This small molecule binds to this protein.
Small molecule (SMILES): CC(=O)N[C@@H]1[C@@H](O)[C@H](O)[C@@H](CO)O[C@H]1O

Binding-site contacts:
Ligand atom O7 contacts residue GLY393 of chain 1.I at 3.5 Å.
Ligand atom N2 contacts residue ASN396 of chain 1.I at 2.9 Å (h-bond).
Ligand atom C7 contacts residue ASN396 of chain 1.I at 3.6 Å.
Ligand atom C8 contacts residue GLY393 of chain 1.I at 3.5 Å.
Ligand atom C7 contacts residue GLY393 of chain 1.I at 3.8 Å.
Ligand atom C1 contacts residue ASN396 of chain 1.I at 1.5 Å.
Ligand atom C5 contacts residue ASN396 of chain 1.I at 3.8 Å.
Ligand atom C2 contacts residue ASN396 of chain 1.I at 2.5 Å.
Ligand atom C8 contacts residue SER392 of chain 1.I at 3.2 Å.
Ligand atom O7 contacts residue ASN396 of chain 1.I at 4.0 Å.
Ligand atom C4 contacts residue ASN396 of chain 1.I at 4.3 Å.
Ligand atom C3 contacts residue ASN396 of chain 1.I at 3.9 Å.
Ligand atom O5 contacts residue ASN396 of chain 1.I at 2.5 Å (h-bond).

Sequence of chain 1.I:
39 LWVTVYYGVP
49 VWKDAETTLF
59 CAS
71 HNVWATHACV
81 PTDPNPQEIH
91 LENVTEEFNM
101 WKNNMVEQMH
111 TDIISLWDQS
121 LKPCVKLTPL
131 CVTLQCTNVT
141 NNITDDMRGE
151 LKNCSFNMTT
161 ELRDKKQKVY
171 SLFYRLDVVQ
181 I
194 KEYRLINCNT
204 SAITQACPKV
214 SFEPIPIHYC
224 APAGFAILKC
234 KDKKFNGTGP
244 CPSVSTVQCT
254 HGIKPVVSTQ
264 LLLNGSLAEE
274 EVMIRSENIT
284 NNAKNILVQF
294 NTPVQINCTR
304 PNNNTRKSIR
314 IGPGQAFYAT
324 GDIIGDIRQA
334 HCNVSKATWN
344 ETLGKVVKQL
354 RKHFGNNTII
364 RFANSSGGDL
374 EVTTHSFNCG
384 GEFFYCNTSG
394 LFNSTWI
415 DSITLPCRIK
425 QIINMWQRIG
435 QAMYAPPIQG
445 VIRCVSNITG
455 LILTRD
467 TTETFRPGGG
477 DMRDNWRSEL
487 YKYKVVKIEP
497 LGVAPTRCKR